Sequence of chain 1.B:
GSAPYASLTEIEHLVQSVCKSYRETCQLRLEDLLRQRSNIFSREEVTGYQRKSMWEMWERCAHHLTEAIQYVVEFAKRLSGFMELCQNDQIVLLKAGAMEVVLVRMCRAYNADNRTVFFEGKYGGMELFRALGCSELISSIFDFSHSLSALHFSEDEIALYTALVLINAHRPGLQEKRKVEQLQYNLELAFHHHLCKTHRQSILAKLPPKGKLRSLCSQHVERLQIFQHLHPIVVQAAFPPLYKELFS

Binding-site contacts:
Ligand atom N contacts residue GLU259 of chain 1.A at 2.7 Å (salt-bridge).
Ligand atom CE contacts residue GLN101 of chain 1.A at 3.3 Å.
Ligand atom OG contacts residue GLU259 of chain 1.A at 4.0 Å.
Ligand atom CA contacts residue GLU259 of chain 1.A at 3.7 Å.
Ligand atom CB contacts residue GLU259 of chain 1.A at 3.6 Å.
Ligand atom CD2 contacts residue LEU108 of chain 1.A at 3.9 Å (hydrophobic).
Ligand atom CD2 contacts residue GLN104 of chain 1.A at 3.8 Å.
Ligand atom CD1 contacts residue ILE105 of chain 1.A at 3.9 Å (hydrophobic).
Ligand atom CG contacts residue GLU259 of chain 1.A at 3.4 Å.
Ligand atom C contacts residue GLU259 of chain 1.A at 3.6 Å.
Ligand atom CA contacts residue GLU259 of chain 1.A at 3.6 Å.
Ligand atom O contacts residue MET97 of chain 1.A at 3.4 Å.
Ligand atom CB contacts residue GLU259 of chain 1.A at 3.3 Å.
Ligand atom O contacts residue ILE247 of chain 1.B at 4.0 Å.
Ligand atom CD2 contacts residue LYS91 of chain 1.A at 3.8 Å.
Ligand atom C contacts residue GLU259 of chain 1.A at 3.8 Å.
Ligand atom CD2 contacts residue GLN250 of chain 1.B at 3.7 Å.
Ligand atom CD2 contacts residue PHE96 of chain 1.A at 4.0 Å (hydrophobic).
Ligand atom CD2 contacts residue ALA251 of chain 1.B at 3.8 Å (hydrophobic).
Ligand atom CG contacts residue GLN101 of chain 1.A at 4.0 Å.
Ligand atom CD1 contacts residue LYS109 of chain 1.A at 4.0 Å.
Ligand atom CD2 contacts residue ILE247 of chain 1.B at 3.7 Å (hydrophobic).
Ligand atom OD2 contacts residue GLN101 of chain 1.A at 3.5 Å (h-bond).
Ligand atom CB contacts residue GLN104 of chain 1.A at 4.0 Å.
Ligand atom CB contacts residue LEU256 of chain 1.A at 3.9 Å (hydrophobic).
Ligand atom O contacts residue LYS91 of chain 1.A at 2.8 Å (salt-bridge).
Ligand atom CB contacts residue GLN101 of chain 1.A at 3.8 Å.
Ligand atom CD1 contacts residue GLN104 of chain 1.A at 3.8 Å.
Ligand atom CD1 contacts residue LEU260 of chain 1.A at 3.6 Å (hydrophobic).
Ligand atom CD1 contacts residue LEU256 of chain 1.A at 3.4 Å (hydrophobic).
Ligand atom CD contacts residue GLN250 of chain 1.B at 3.6 Å.
Ligand atom C contacts residue LYS91 of chain 1.A at 4.0 Å.
Ligand atom CG contacts residue GLN104 of chain 1.A at 4.1 Å.
Ligand atom CD contacts residue GLN101 of chain 1.A at 3.8 Å.
Ligand atom CG contacts residue GLN101 of chain 1.A at 3.4 Å.
Ligand atom NZ contacts residue GLN101 of chain 1.A at 3.6 Å.
Ligand atom NZ contacts residue GLN250 of chain 1.B at 3.3 Å (h-bond).
Ligand atom CD1 contacts residue GLU259 of chain 1.A at 3.7 Å.
Ligand atom CE contacts residue GLN250 of chain 1.B at 4.0 Å.
Ligand atom CD1 contacts residue PRO255 of chain 1.A at 3.3 Å (hydrophobic).

Sequence of chain 1.A:
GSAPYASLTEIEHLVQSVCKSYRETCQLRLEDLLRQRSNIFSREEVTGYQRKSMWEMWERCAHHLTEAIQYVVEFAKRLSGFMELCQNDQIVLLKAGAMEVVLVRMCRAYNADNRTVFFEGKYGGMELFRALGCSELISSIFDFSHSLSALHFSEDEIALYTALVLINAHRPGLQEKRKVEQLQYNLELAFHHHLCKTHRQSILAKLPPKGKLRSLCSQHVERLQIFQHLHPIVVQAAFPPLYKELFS

The protein below binds the small molecule below.
Small molecule (SMILES): CC(C)C[C@H](NC(=O)[C@H](CC(C)C)NC(=O)[C@H](CCCCN)NC(=O)[C@H](CCCCN)NC(=O)[C@H](CC(C)C)NC(=O)[C@H](CC(C)C)NC(=O)[C@@H](N)CO)C(=O)N[C@H](C=O)CC(=O)O